Sequence of chain 2.A:
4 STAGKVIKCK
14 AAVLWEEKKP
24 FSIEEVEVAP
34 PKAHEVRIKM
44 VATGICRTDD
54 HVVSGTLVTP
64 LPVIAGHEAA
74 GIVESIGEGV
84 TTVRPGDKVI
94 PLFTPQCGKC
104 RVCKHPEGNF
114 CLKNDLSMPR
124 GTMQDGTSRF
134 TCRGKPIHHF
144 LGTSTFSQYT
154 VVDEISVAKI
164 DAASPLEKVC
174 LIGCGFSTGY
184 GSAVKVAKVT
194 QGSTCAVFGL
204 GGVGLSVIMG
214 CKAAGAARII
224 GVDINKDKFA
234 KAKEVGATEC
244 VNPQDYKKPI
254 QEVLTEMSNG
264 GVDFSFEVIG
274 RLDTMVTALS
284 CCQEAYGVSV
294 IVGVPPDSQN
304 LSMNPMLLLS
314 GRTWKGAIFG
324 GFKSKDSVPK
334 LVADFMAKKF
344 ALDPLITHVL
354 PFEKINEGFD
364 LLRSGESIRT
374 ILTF

This protein binds this small molecule.
Small molecule (SMILES): O=CNC1CCCCC1

Sequence of chain 1.B:
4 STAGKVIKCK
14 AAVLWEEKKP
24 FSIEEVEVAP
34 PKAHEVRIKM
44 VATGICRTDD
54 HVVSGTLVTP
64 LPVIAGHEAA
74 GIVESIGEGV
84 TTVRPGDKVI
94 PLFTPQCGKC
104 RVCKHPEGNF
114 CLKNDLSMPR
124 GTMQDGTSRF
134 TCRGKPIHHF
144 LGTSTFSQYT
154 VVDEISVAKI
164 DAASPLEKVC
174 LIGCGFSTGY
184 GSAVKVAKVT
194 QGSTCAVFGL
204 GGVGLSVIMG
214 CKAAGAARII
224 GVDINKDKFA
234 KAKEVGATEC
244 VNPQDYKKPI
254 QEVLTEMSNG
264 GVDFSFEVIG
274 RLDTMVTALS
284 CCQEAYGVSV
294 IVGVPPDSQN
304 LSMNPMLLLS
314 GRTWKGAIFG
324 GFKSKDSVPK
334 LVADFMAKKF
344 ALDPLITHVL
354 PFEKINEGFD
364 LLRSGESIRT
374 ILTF

Binding-site contacts:
Ligand atom C6 contacts residue THR51 of chain 1.B at 3.7 Å.
Ligand atom C2 contacts residue PHE96 of chain 1.B at 4.0 Å (hydrophobic).
Ligand atom C3 contacts residue NAI1 of chain 1.H at 3.5 Å.
Ligand atom C3 contacts residue LEU119 of chain 1.B at 4.2 Å (hydrophobic).
Ligand atom C7 contacts residue THR51 of chain 1.B at 3.6 Å.
Ligand atom C6 contacts residue LEU60 of chain 1.B at 4.0 Å (hydrophobic).
Ligand atom C2 contacts residue LEU119 of chain 1.B at 4.3 Å (hydrophobic).
Ligand atom C7 contacts residue CYS177 of chain 1.B at 3.6 Å (hydrophobic).
Ligand atom C4 contacts residue LEU312 of chain 2.A at 4.0 Å (hydrophobic).
Ligand atom C1 contacts residue PHE96 of chain 1.B at 4.2 Å (hydrophobic).
Ligand atom O9 contacts residue THR51 of chain 1.B at 2.6 Å (h-bond).
Ligand atom C1 contacts residue NAI1 of chain 1.H at 4.0 Å.
Ligand atom O9 contacts residue CYS49 of chain 1.B at 3.9 Å.
Ligand atom C1 contacts residue THR51 of chain 1.B at 3.9 Å.
Ligand atom C7 contacts residue PHE96 of chain 1.B at 3.5 Å (hydrophobic).
Ligand atom C4 contacts residue LEU119 of chain 1.B at 3.5 Å (hydrophobic).
Ligand atom N8 contacts residue THR51 of chain 1.B at 4.0 Å.
Ligand atom C5 contacts residue LEU60 of chain 1.B at 3.8 Å (hydrophobic).
Ligand atom O9 contacts residue NAI1 of chain 1.H at 3.2 Å.
Ligand atom C5 contacts residue LEU119 of chain 1.B at 4.1 Å (hydrophobic).
Ligand atom N8 contacts residue NAI1 of chain 1.H at 4.2 Å.
Ligand atom N8 contacts residue PHE96 of chain 1.B at 3.1 Å.
Ligand atom C4 contacts residue ILE321 of chain 1.B at 4.1 Å (hydrophobic).
Ligand atom C7 contacts residue HIS70 of chain 1.B at 3.3 Å.
Ligand atom C7 contacts residue CO1 of chain 1.F at 3.1 Å.
Ligand atom C3 contacts residue VAL297 of chain 1.B at 3.5 Å (hydrophobic).
Ligand atom C7 contacts residue NAI1 of chain 1.H at 3.8 Å.
Ligand atom C6 contacts residue LEU119 of chain 1.B at 4.2 Å (hydrophobic).
Ligand atom C3 contacts residue LEU312 of chain 2.A at 4.0 Å (hydrophobic).
Ligand atom N8 contacts residue LEU144 of chain 1.B at 4.1 Å.
Ligand atom C2 contacts residue ILE321 of chain 1.B at 4.0 Å (hydrophobic).
Ligand atom O9 contacts residue CO1 of chain 1.F at 2.4 Å.
Ligand atom O9 contacts residue CYS177 of chain 1.B at 3.4 Å (h-bond).
Ligand atom C4 contacts residue MET309 of chain 2.A at 4.3 Å (hydrophobic).
Ligand atom O9 contacts residue HIS70 of chain 1.B at 3.1 Å (h-bond).
Ligand atom C2 contacts residue NAI1 of chain 1.H at 3.4 Å.
Ligand atom C5 contacts residue VAL297 of chain 1.B at 3.5 Å (hydrophobic).
Ligand atom C4 contacts residue VAL297 of chain 1.B at 3.5 Å (hydrophobic).
Ligand atom C3 contacts residue ILE321 of chain 1.B at 3.6 Å (hydrophobic).
Ligand atom C5 contacts residue THR51 of chain 1.B at 4.3 Å.